The protein below binds the small molecule below.
Small molecule (SMILES): CC(=O)N[C@H]1[C@H](O[C@H]2[C@H](O)[C@@H](NC(C)=O)CO[C@@H]2CO)O[C@H](CO)[C@@H](O)[C@@H]1O

Binding-site contacts:
Ligand atom C1 contacts residue SER803 of chain 1.C at 3.5 Å.
Ligand atom C3 contacts residue ASN801 of chain 1.C at 3.8 Å.
Ligand atom C4 contacts residue ASN801 of chain 1.C at 4.2 Å.
Ligand atom C5 contacts residue GLN804 of chain 1.C at 4.4 Å.
Ligand atom C1 contacts residue ASN801 of chain 1.C at 1.4 Å.
Ligand atom O5 contacts residue ASN801 of chain 1.C at 2.3 Å (h-bond).
Ligand atom C7 contacts residue ASN801 of chain 1.C at 3.3 Å.
Ligand atom O5 contacts residue SER803 of chain 1.C at 3.9 Å.
Ligand atom N2 contacts residue ASN801 of chain 1.C at 2.9 Å (h-bond).
Ligand atom C7 contacts residue GLN804 of chain 1.C at 4.5 Å.
Ligand atom C5 contacts residue ASN801 of chain 1.C at 3.6 Å.
Ligand atom O7 contacts residue ASN801 of chain 1.C at 3.2 Å (h-bond).
Ligand atom O6 contacts residue ASN801 of chain 1.C at 4.3 Å.
Ligand atom O6 contacts residue GLN804 of chain 1.C at 4.0 Å.
Ligand atom C8 contacts residue GLN804 of chain 1.C at 3.4 Å.
Ligand atom C2 contacts residue ASN801 of chain 1.C at 2.5 Å.
Ligand atom C6 contacts residue GLN804 of chain 1.C at 4.0 Å.
Ligand atom C8 contacts residue ASN801 of chain 1.C at 4.5 Å.
Ligand atom C5 contacts residue SER803 of chain 1.C at 4.0 Å.

Sequence of chain 1.C:
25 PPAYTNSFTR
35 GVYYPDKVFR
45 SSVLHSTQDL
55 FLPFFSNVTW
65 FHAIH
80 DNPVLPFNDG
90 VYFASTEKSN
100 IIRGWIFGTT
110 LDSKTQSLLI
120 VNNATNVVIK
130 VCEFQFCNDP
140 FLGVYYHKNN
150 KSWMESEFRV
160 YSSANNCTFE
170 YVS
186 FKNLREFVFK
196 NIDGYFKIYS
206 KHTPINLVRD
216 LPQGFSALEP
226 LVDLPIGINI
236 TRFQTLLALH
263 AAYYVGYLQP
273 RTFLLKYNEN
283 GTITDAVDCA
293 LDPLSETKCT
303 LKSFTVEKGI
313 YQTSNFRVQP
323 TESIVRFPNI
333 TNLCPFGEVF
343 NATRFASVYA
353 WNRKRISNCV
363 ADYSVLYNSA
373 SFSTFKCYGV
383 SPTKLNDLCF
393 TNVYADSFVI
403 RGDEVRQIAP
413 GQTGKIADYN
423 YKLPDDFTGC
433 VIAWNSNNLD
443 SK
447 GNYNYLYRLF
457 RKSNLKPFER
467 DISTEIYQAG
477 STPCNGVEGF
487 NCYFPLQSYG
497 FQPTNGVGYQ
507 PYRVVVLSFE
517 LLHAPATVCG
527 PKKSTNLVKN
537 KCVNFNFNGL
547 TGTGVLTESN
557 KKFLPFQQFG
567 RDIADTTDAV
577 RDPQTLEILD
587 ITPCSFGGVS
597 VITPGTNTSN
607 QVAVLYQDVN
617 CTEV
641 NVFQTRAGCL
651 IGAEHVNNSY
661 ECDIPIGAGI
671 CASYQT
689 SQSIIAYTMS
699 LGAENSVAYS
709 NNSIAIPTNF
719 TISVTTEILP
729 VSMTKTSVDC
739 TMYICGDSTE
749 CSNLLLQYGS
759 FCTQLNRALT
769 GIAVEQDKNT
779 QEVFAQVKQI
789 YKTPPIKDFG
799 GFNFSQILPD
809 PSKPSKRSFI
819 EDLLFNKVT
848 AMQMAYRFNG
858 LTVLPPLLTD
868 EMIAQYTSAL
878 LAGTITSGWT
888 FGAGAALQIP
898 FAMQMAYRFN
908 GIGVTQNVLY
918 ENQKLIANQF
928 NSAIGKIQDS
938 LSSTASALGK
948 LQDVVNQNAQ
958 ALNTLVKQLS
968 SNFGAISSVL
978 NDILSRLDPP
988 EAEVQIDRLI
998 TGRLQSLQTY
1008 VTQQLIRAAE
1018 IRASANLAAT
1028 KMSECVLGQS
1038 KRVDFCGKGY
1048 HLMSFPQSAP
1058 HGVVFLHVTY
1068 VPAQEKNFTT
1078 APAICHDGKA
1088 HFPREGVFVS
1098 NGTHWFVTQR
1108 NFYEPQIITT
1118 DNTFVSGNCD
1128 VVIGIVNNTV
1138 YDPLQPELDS